Sequence of chain 3.A:
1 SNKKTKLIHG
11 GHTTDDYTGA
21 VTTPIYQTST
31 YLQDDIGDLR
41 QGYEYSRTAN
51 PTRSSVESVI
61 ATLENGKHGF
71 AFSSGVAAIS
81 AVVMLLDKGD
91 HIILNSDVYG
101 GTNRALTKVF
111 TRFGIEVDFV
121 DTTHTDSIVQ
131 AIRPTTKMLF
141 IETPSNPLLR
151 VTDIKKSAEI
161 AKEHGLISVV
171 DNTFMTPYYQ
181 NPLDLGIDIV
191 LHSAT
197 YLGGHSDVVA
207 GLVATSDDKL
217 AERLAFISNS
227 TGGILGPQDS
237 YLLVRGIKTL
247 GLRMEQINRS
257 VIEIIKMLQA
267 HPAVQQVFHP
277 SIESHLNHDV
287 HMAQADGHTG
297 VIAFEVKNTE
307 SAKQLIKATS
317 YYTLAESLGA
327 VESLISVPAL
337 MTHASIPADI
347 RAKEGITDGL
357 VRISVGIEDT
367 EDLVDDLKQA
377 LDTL

Binding-site contacts:
Ligand atom BR contacts residue ALA217 of chain 3.A at 4.3 Å.
Ligand atom BR contacts residue HIS68 of chain 3.A at 3.5 Å.
Ligand atom BR contacts residue PHE70 of chain 3.A at 3.7 Å.
Ligand atom BR contacts residue FLC1 of chain 3.I at 3.9 Å.

This small molecule binds to this protein.
Small molecule (SMILES): O=C(O)CNC(=O)Cn1ccc2ccc(Br)cc21